Sequence of chain 1.C:
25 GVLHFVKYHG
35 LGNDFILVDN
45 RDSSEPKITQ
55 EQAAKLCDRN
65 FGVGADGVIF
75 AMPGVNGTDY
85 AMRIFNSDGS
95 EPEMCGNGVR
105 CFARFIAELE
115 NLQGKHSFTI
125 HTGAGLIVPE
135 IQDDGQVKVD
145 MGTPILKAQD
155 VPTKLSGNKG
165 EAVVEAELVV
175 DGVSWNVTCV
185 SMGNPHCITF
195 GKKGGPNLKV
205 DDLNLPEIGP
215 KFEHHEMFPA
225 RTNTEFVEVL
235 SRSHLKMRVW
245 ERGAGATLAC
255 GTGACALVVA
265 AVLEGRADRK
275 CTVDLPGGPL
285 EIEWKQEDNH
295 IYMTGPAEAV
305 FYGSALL

This protein binds this small molecule.
Small molecule (SMILES): C[C@](N)(CCC[C@H](N)C(=O)O)C(=O)O

Binding-site contacts:
Ligand atom OAG contacts residue PRO96 of chain 1.C at 3.4 Å.
Ligand atom CAJ contacts residue GLU245 of chain 1.C at 3.4 Å.
Ligand atom CAQ contacts residue GLY100 of chain 1.C at 3.2 Å.
Ligand atom CAT contacts residue CYS99 of chain 1.C at 2.9 Å (hydrophobic).
Ligand atom OAF contacts residue CYS254 of chain 1.C at 3.5 Å (h-bond).
Ligand atom CAP contacts residue PRO96 of chain 1.C at 3.4 Å (hydrophobic).
Ligand atom CAS contacts residue ASN227 of chain 1.C at 3.3 Å.
Ligand atom NAB contacts residue ASN227 of chain 1.C at 3.5 Å (h-bond).
Ligand atom OAF contacts residue GLY100 of chain 1.C at 2.7 Å (h-bond).
Ligand atom CAQ contacts residue CYS254 of chain 1.C at 3.5 Å (hydrophobic).
Ligand atom OAF contacts residue THR256 of chain 1.C at 2.8 Å (h-bond).
Ligand atom CAK contacts residue ASN90 of chain 1.C at 3.5 Å.
Ligand atom OAH contacts residue GLY255 of chain 1.C at 2.7 Å (h-bond).
Ligand atom CAN contacts residue PHE39 of chain 1.C at 3.2 Å (hydrophobic).
Ligand atom CAQ contacts residue CYS99 of chain 1.C at 3.2 Å (hydrophobic).
Ligand atom OAH contacts residue ASN37 of chain 1.C at 3.3 Å (h-bond).
Ligand atom OAF contacts residue GLY255 of chain 1.C at 3.4 Å (h-bond).
Ligand atom CAP contacts residue ARG246 of chain 1.C at 3.5 Å.
Ligand atom OAE contacts residue PRO96 of chain 1.C at 3.5 Å.
Ligand atom OAE contacts residue ASN227 of chain 1.C at 2.9 Å (h-bond).
Ligand atom NAB contacts residue ARG246 of chain 1.C at 2.8 Å (salt-bridge).
Ligand atom OAE contacts residue ASN188 of chain 1.C at 2.9 Å (h-bond).
Ligand atom CAQ contacts residue GLY255 of chain 1.C at 3.3 Å.
Ligand atom CAK contacts residue PRO96 of chain 1.C at 3.5 Å (hydrophobic).
Ligand atom OAH contacts residue CYS99 of chain 1.C at 3.5 Å (h-bond).
Ligand atom OAE contacts residue ARG246 of chain 1.C at 2.9 Å (salt-bridge).
Ligand atom CAN contacts residue CYS99 of chain 1.C at 1.8 Å (hydrophobic).
Ligand atom OAG contacts residue ASN90 of chain 1.C at 3.0 Å (h-bond).
Ligand atom OAF contacts residue CYS99 of chain 1.C at 3.3 Å.
Ligand atom CAN contacts residue ASN37 of chain 1.C at 3.2 Å.
Ligand atom NAC contacts residue CYS254 of chain 1.C at 3.2 Å (h-bond).
Ligand atom CAP contacts residue ASN227 of chain 1.C at 3.5 Å.
Ligand atom OAH contacts residue GLY100 of chain 1.C at 3.4 Å (h-bond).
Ligand atom NAB contacts residue GLU245 of chain 1.C at 2.9 Å (salt-bridge).
Ligand atom OAH contacts residue CYS254 of chain 1.C at 3.6 Å.
Ligand atom NAC contacts residue ASN37 of chain 1.C at 3.0 Å (h-bond).
Ligand atom NAB contacts residue ASN90 of chain 1.C at 2.9 Å (h-bond).
Ligand atom OAH contacts residue ASN101 of chain 1.C at 2.9 Å (h-bond).
Ligand atom OAG contacts residue ARG246 of chain 1.C at 2.8 Å (salt-bridge).
Ligand atom NAC contacts residue GLU245 of chain 1.C at 2.8 Å (salt-bridge).